This protein binds this small molecule.
Small molecule (SMILES): Nc1ncnc2c1ncn2[C@@H]1O[C@H](CO)[C@@H](O)[C@H]1O

Sequence of chain 1.B:
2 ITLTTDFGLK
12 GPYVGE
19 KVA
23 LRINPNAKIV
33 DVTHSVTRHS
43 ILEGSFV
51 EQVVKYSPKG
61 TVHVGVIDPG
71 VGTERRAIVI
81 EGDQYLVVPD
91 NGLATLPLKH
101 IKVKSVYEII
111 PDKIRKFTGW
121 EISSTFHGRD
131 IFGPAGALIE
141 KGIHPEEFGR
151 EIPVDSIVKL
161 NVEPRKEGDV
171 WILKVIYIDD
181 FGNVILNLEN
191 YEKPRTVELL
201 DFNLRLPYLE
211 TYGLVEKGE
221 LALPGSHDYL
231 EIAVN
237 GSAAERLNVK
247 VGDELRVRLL

Sequence of chain 1.C:
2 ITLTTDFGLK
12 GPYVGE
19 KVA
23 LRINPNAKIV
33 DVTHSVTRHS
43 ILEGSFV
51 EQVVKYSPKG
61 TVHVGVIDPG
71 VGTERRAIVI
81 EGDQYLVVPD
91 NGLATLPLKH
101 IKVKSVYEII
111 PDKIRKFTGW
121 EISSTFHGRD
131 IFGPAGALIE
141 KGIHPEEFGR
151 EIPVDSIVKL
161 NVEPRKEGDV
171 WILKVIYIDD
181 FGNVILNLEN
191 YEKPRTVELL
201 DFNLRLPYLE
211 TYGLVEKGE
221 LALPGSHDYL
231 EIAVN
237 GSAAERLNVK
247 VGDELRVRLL

Binding-site contacts:
Ligand atom C2 contacts residue TYR212 of chain 1.C at 3.6 Å (hydrophobic).
Ligand atom C1' contacts residue ASP68 of chain 1.B at 3.6 Å.
Ligand atom C8 contacts residue PHE181 of chain 1.C at 3.5 Å (hydrophobic).
Ligand atom C4' contacts residue ASP68 of chain 1.B at 3.2 Å.
Ligand atom N6 contacts residue ASN183 of chain 1.C at 2.9 Å (h-bond).
Ligand atom N3 contacts residue HIS41 of chain 1.B at 3.0 Å.
Ligand atom N7 contacts residue TYR212 of chain 1.C at 3.3 Å.
Ligand atom C2' contacts residue ASP68 of chain 1.B at 2.8 Å.
Ligand atom O2' contacts residue THR125 of chain 1.B at 3.6 Å (h-bond).
Ligand atom C3' contacts residue ASP68 of chain 1.B at 2.7 Å.
Ligand atom C5' contacts residue ASP7 of chain 1.B at 2.7 Å.
Ligand atom C5' contacts residue PRO69 of chain 1.B at 3.0 Å (hydrophobic).
Ligand atom O5' contacts residue HIS41 of chain 1.B at 2.6 Å.
Ligand atom N7 contacts residue ASN183 of chain 1.C at 3.0 Å (h-bond).
Ligand atom C5' contacts residue ASP68 of chain 1.B at 2.4 Å.
Ligand atom O5' contacts residue ILE67 of chain 1.B at 3.5 Å.
Ligand atom C6 contacts residue TYR212 of chain 1.C at 3.3 Å (hydrophobic).
Ligand atom O4' contacts residue ASP68 of chain 1.B at 3.2 Å (salt-bridge).
Ligand atom O5' contacts residue ASP7 of chain 1.B at 2.3 Å (salt-bridge).
Ligand atom N9 contacts residue TYR212 of chain 1.C at 3.6 Å.
Ligand atom C8 contacts residue TYR212 of chain 1.C at 3.5 Å (hydrophobic).
Ligand atom N6 contacts residue TYR212 of chain 1.C at 3.4 Å.
Ligand atom C4 contacts residue TYR212 of chain 1.C at 3.4 Å (hydrophobic).
Ligand atom C5' contacts residue ILE67 of chain 1.B at 3.1 Å (hydrophobic).
Ligand atom O3' contacts residue ASP68 of chain 1.B at 3.5 Å (salt-bridge).
Ligand atom N6 contacts residue VAL234 of chain 1.C at 3.1 Å (h-bond).
Ligand atom N3 contacts residue TYR212 of chain 1.C at 3.6 Å.
Ligand atom O3' contacts residue ASP7 of chain 1.B at 3.3 Å (salt-bridge).
Ligand atom C2 contacts residue HIS41 of chain 1.B at 3.3 Å.
Ligand atom N7 contacts residue PHE181 of chain 1.C at 3.6 Å.
Ligand atom C4 contacts residue HIS41 of chain 1.B at 3.2 Å.
Ligand atom O3' contacts residue PHE8 of chain 1.B at 3.3 Å.
Ligand atom C2 contacts residue MSE236 of chain 1.C at 3.5 Å.
Ligand atom C4' contacts residue ASP7 of chain 1.B at 3.0 Å.
Ligand atom N1 contacts residue MSE236 of chain 1.C at 2.8 Å (h-bond).
Ligand atom N1 contacts residue TYR212 of chain 1.C at 3.5 Å.
Ligand atom O5' contacts residue PRO69 of chain 1.B at 3.4 Å.
Ligand atom O4' contacts residue HIS41 of chain 1.B at 3.0 Å (h-bond).
Ligand atom O4' contacts residue PRO69 of chain 1.B at 3.6 Å.
Ligand atom C5 contacts residue TYR212 of chain 1.C at 3.5 Å (hydrophobic).